A small-molecule ligand and the protein it binds are described below.
Small molecule (SMILES): COC1=C(OC)C(=O)C(C)=CC1=O

Binding-site contacts:
Ligand atom O3 contacts residue GLU250 of chain 1.D at 4.2 Å.
Ligand atom C4 contacts residue CYS589 of chain 1.D at 4.3 Å (hydrophobic).
Ligand atom C1 contacts residue CYS589 of chain 1.D at 2.7 Å (hydrophobic).
Ligand atom O1 contacts residue GLN354 of chain 1.D at 4.1 Å.
Ligand atom CM2 contacts residue GLU250 of chain 1.D at 3.9 Å.
Ligand atom C2 contacts residue GLN354 of chain 1.D at 4.5 Å.
Ligand atom C2 contacts residue CYS589 of chain 1.D at 4.2 Å (hydrophobic).
Ligand atom CM2 contacts residue GLN354 of chain 1.D at 3.4 Å.
Ligand atom C1 contacts residue ARG358 of chain 1.D at 4.0 Å.
Ligand atom C6 contacts residue CYS589 of chain 1.D at 1.8 Å (hydrophobic).
Ligand atom O1 contacts residue CYS589 of chain 1.D at 2.9 Å (h-bond).
Ligand atom O1 contacts residue ARG358 of chain 1.D at 3.6 Å.
Ligand atom CM5 contacts residue CYS589 of chain 1.D at 2.9 Å (hydrophobic).
Ligand atom C2 contacts residue ARG358 of chain 1.D at 4.2 Å.
Ligand atom CM3 contacts residue GLU250 of chain 1.D at 3.4 Å.
Ligand atom C5 contacts residue CYS589 of chain 1.D at 3.0 Å (hydrophobic).
Ligand atom O2 contacts residue ARG358 of chain 1.D at 4.2 Å.
Ligand atom O2 contacts residue GLN354 of chain 1.D at 3.2 Å.
Ligand atom O3 contacts residue GLN354 of chain 1.D at 4.1 Å.

Sequence of chain 1.D:
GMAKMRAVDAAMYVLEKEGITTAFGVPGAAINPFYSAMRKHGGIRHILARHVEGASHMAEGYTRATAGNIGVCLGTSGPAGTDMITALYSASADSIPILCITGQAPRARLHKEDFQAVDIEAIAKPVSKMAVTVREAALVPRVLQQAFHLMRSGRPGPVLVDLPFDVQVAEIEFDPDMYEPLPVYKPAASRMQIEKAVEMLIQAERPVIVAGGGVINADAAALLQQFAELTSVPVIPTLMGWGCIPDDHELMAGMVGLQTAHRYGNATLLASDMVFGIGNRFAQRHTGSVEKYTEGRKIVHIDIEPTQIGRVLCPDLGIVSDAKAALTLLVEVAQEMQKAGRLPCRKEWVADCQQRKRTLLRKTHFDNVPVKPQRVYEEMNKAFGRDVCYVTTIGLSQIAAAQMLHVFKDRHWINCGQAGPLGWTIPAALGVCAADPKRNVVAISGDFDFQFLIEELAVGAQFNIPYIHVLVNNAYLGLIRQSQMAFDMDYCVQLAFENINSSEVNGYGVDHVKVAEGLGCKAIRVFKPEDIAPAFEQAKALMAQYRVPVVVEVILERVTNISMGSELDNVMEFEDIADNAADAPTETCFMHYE